The small molecule below binds the protein below.
Small molecule (SMILES): CO[C@@H](C(=O)NC1Cc2ccccc2C1)[C@H](O)[C@@H](O)[C@H](O)/C=C/C(C)(C)C

Sequence of chain 1.A:
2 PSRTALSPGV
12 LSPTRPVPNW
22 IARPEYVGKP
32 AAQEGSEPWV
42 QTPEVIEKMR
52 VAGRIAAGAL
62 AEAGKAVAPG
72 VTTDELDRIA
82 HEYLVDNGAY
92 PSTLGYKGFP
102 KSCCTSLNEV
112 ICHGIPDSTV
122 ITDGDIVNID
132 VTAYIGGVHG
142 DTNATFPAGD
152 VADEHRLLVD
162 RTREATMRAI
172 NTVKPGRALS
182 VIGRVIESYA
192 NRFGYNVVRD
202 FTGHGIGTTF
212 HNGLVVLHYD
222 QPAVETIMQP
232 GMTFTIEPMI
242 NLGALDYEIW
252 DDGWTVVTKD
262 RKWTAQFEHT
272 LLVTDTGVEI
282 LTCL

Binding-site contacts:
Ligand atom C06 contacts residue NI1 of chain 1.C at 3.3 Å.
Ligand atom C05 contacts residue NI1 of chain 1.C at 3.1 Å.
Ligand atom O5 contacts residue HIS114 of chain 1.A at 2.8 Å (h-bond).
Ligand atom C11 contacts residue HIS114 of chain 1.A at 3.7 Å.
Ligand atom O2 contacts residue HIS212 of chain 1.A at 2.7 Å (h-bond).
Ligand atom C05 contacts residue NI1 of chain 1.D at 3.0 Å.
Ligand atom C17 contacts residue THR203 of chain 1.A at 3.3 Å.
Ligand atom C09 contacts residue CYS105 of chain 1.A at 3.5 Å (hydrophobic).
Ligand atom C02 contacts residue PHE211 of chain 1.A at 3.6 Å (hydrophobic).
Ligand atom O5 contacts residue GLU238 of chain 1.A at 3.4 Å (salt-bridge).
Ligand atom C05 contacts residue GLU238 of chain 1.A at 3.4 Å.
Ligand atom O2 contacts residue HIS205 of chain 1.A at 2.8 Å (h-bond).
Ligand atom C06 contacts residue HIS212 of chain 1.A at 3.5 Å.
Ligand atom O1 contacts residue ASP142 of chain 1.A at 3.0 Å (salt-bridge).
Ligand atom C05 contacts residue ASP131 of chain 1.A at 3.5 Å.
Ligand atom N contacts residue THR203 of chain 1.A at 3.0 Å (h-bond).
Ligand atom O3 contacts residue NI1 of chain 1.C at 2.1 Å (h-bond).
Ligand atom O3 contacts residue ASP142 of chain 1.A at 3.3 Å (salt-bridge).
Ligand atom O1 contacts residue NI1 of chain 1.D at 2.1 Å (h-bond).
Ligand atom O3 contacts residue ASP131 of chain 1.A at 3.1 Å (salt-bridge).
Ligand atom O3 contacts residue GLU269 of chain 1.A at 3.0 Å (salt-bridge).
Ligand atom C07 contacts residue GLU238 of chain 1.A at 3.3 Å.
Ligand atom C20 contacts residue ASP201 of chain 1.A at 3.5 Å.
Ligand atom O3 contacts residue NI1 of chain 1.D at 2.0 Å (h-bond).
Ligand atom C21 contacts residue GLU238 of chain 1.A at 3.5 Å.
Ligand atom O2 contacts residue NI1 of chain 1.C at 2.4 Å (h-bond).
Ligand atom O1 contacts residue ASP131 of chain 1.A at 2.8 Å (salt-bridge).
Ligand atom C08 contacts residue TYR97 of chain 1.A at 3.3 Å (hydrophobic).
Ligand atom C13 contacts residue THR203 of chain 1.A at 3.3 Å.
Ligand atom C04 contacts residue NI1 of chain 1.D at 3.0 Å.
Ligand atom C15 contacts residue THR203 of chain 1.A at 3.4 Å.
Ligand atom O3 contacts residue GLU238 of chain 1.A at 2.6 Å (salt-bridge).
Ligand atom C14 contacts residue THR203 of chain 1.A at 3.0 Å.
Ligand atom O2 contacts residue ASP142 of chain 1.A at 3.6 Å.
Ligand atom C16 contacts residue THR203 of chain 1.A at 3.6 Å.
Ligand atom C04 contacts residue NI1 of chain 1.C at 3.6 Å.
Ligand atom O4 contacts residue HIS114 of chain 1.A at 2.9 Å (h-bond).
Ligand atom O2 contacts residue GLU238 of chain 1.A at 3.3 Å (salt-bridge).
Ligand atom C21 contacts residue HIS114 of chain 1.A at 3.5 Å.
Ligand atom O1 contacts residue THR133 of chain 1.A at 3.5 Å (h-bond).